A small-molecule ligand and the protein it binds are described below.
Small molecule (SMILES): CC(C)[C@H](NC(=O)[C@H](CC(=O)O)NC(=O)CNC(=O)[C@H](C)N)C(=O)O

Binding-site contacts:
Ligand atom C contacts residue SER121 of chain 1.B at 3.3 Å.
Ligand atom N contacts residue SER121 of chain 1.B at 3.6 Å.
Ligand atom CG contacts residue TYR120 of chain 1.B at 3.7 Å (hydrophobic).
Ligand atom CB contacts residue ASN213 of chain 1.B at 3.1 Å.
Ligand atom O contacts residue TYR190 of chain 1.A at 3.6 Å.
Ligand atom CG contacts residue MN1 of chain 1.X at 3.3 Å.
Ligand atom OD2 contacts residue ASN213 of chain 1.B at 3.0 Å (h-bond).
Ligand atom CA contacts residue TYR190 of chain 1.A at 3.7 Å (hydrophobic).
Ligand atom CG contacts residue ASN213 of chain 1.B at 3.1 Å.
Ligand atom OD2 contacts residue TYR120 of chain 1.B at 2.9 Å (h-bond).
Ligand atom C contacts residue TYR190 of chain 1.A at 4.0 Å (hydrophobic).
Ligand atom CG contacts residue SER119 of chain 1.B at 3.7 Å.
Ligand atom OD1 contacts residue MN1 of chain 1.X at 2.1 Å.
Ligand atom C contacts residue ALA216 of chain 1.B at 3.7 Å (hydrophobic).
Ligand atom OD1 contacts residue TYR120 of chain 1.B at 3.7 Å.
Ligand atom OD2 contacts residue MN1 of chain 1.X at 4.1 Å.
Ligand atom OXT contacts residue SER121 of chain 1.B at 3.6 Å.
Ligand atom OD1 contacts residue ASN213 of chain 1.B at 3.6 Å.
Ligand atom N contacts residue TYR190 of chain 1.A at 3.8 Å.
Ligand atom N contacts residue ARG214 of chain 1.B at 3.6 Å (salt-bridge).
Ligand atom O contacts residue ALA216 of chain 1.B at 3.3 Å.
Ligand atom OD1 contacts residue GLU218 of chain 1.B at 2.8 Å (salt-bridge).
Ligand atom OD2 contacts residue GLU218 of chain 1.B at 4.0 Å.
Ligand atom C contacts residue SER121 of chain 1.B at 4.1 Å.
Ligand atom O contacts residue SER121 of chain 1.B at 4.1 Å.
Ligand atom OD2 contacts residue SER121 of chain 1.B at 3.8 Å.
Ligand atom N contacts residue ALA216 of chain 1.B at 4.0 Å.
Ligand atom CG contacts residue SER121 of chain 1.B at 3.8 Å.
Ligand atom OD1 contacts residue SER119 of chain 1.B at 3.2 Å.
Ligand atom O contacts residue TYR120 of chain 1.B at 4.0 Å.
Ligand atom CA contacts residue SER121 of chain 1.B at 3.8 Å.
Ligand atom O contacts residue SER121 of chain 1.B at 3.4 Å.
Ligand atom CG contacts residue GLU218 of chain 1.B at 3.4 Å.
Ligand atom OD2 contacts residue SER119 of chain 1.B at 3.6 Å.
Ligand atom OD2 contacts residue ARG212 of chain 1.B at 3.7 Å.
Ligand atom N contacts residue PHE160 of chain 1.A at 4.1 Å.
Ligand atom CA contacts residue ARG214 of chain 1.B at 3.5 Å.
Ligand atom C contacts residue ARG214 of chain 1.B at 4.0 Å.
Ligand atom OD1 contacts residue SER121 of chain 1.B at 3.1 Å (h-bond).
Ligand atom CA contacts residue ALA216 of chain 1.B at 3.7 Å (hydrophobic).

Sequence of chain 1.A:
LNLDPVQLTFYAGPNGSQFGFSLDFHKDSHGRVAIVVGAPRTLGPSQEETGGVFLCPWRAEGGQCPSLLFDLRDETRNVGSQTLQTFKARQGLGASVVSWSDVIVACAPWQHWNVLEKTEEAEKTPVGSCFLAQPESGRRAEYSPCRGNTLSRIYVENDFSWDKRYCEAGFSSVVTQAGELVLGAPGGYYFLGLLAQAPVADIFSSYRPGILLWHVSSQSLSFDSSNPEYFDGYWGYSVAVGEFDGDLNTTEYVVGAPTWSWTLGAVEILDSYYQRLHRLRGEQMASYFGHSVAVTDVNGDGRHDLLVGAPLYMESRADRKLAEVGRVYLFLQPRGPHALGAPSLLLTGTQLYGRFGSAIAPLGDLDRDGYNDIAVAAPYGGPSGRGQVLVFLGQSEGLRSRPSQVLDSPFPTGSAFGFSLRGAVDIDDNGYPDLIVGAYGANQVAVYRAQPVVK

Sequence of chain 1.B:
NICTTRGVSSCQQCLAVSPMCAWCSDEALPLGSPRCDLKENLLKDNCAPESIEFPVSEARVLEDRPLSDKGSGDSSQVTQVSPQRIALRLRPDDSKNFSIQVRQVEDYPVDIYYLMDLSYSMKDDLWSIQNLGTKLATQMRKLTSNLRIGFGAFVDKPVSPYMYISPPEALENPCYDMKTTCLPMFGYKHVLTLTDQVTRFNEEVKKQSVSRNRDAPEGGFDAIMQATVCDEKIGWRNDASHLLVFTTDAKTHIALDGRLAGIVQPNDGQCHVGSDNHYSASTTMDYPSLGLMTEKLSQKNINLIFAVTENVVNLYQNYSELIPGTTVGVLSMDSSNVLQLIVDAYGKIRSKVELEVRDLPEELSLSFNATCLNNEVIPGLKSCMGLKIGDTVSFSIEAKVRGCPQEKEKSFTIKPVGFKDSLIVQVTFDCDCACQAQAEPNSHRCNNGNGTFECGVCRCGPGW